This small molecule binds to this protein.
Small molecule (SMILES): Cn1ncc2cc(Nc3nc(N4CCC(O)CC4)nc4c3C(=O)N=CC4)ccc21

Sequence of chain 1.A:
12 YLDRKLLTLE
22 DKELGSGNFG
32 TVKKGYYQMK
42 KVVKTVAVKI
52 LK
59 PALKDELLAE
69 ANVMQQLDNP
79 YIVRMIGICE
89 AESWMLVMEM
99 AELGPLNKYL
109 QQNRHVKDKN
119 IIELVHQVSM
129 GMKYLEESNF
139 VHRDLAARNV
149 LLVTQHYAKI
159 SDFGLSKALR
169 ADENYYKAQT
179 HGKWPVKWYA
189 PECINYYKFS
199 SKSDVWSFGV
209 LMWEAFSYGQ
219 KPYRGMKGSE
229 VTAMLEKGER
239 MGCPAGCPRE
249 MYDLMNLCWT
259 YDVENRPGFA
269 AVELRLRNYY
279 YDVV

Binding-site contacts:
Ligand atom OAB contacts residue ALA48 of chain 1.A at 3.4 Å.
Ligand atom OAC contacts residue ARG146 of chain 1.A at 3.3 Å (salt-bridge).
Ligand atom CAW contacts residue PRO103 of chain 1.A at 3.6 Å (hydrophobic).
Ligand atom CAY contacts residue GLY102 of chain 1.A at 3.4 Å.
Ligand atom CAF contacts residue LEU149 of chain 1.A at 3.4 Å (hydrophobic).
Ligand atom NAR contacts residue GLU97 of chain 1.A at 2.9 Å (salt-bridge).
Ligand atom OAB contacts residue MET98 of chain 1.A at 2.9 Å.
Ligand atom NAQ contacts residue LEU25 of chain 1.A at 3.6 Å.
Ligand atom N3 contacts residue VAL33 of chain 1.A at 3.6 Å.
Ligand atom CAE contacts residue GLU100 of chain 1.A at 3.7 Å.
Ligand atom CAE contacts residue MET98 of chain 1.A at 3.0 Å (hydrophobic).
Ligand atom CAD contacts residue VAL81 of chain 1.A at 3.7 Å (hydrophobic).
Ligand atom C5 contacts residue ALA48 of chain 1.A at 3.7 Å (hydrophobic).
Ligand atom CAS contacts residue MET98 of chain 1.A at 3.4 Å (hydrophobic).
Ligand atom NAR contacts residue ALA48 of chain 1.A at 3.3 Å.
Ligand atom CAG contacts residue GLU100 of chain 1.A at 3.2 Å.
Ligand atom CAW contacts residue GLY102 of chain 1.A at 3.7 Å.
Ligand atom CAS contacts residue ALA99 of chain 1.A at 3.7 Å (hydrophobic).
Ligand atom CAH contacts residue LEU25 of chain 1.A at 3.6 Å (hydrophobic).
Ligand atom CAE contacts residue ALA99 of chain 1.A at 3.1 Å (hydrophobic).
Ligand atom CBA contacts residue SER27 of chain 1.A at 3.8 Å.
Ligand atom NAR contacts residue LEU149 of chain 1.A at 3.6 Å.
Ligand atom CAI contacts residue GLY102 of chain 1.A at 3.8 Å.
Ligand atom CAV contacts residue LEU149 of chain 1.A at 3.6 Å (hydrophobic).
Ligand atom CAV contacts residue ALA48 of chain 1.A at 3.2 Å (hydrophobic).
Ligand atom CAD contacts residue GLU97 of chain 1.A at 3.6 Å.
Ligand atom OAB contacts residue ALA99 of chain 1.A at 3.0 Å (h-bond).
Ligand atom NBB contacts residue VAL33 of chain 1.A at 3.5 Å.
Ligand atom CAH contacts residue PRO103 of chain 1.A at 3.4 Å (hydrophobic).
Ligand atom C5 contacts residue LEU149 of chain 1.A at 3.5 Å (hydrophobic).
Ligand atom CAM contacts residue VAL33 of chain 1.A at 3.8 Å (hydrophobic).
Ligand atom CAG contacts residue GLY102 of chain 1.A at 3.3 Å.
Ligand atom C2 contacts residue VAL33 of chain 1.A at 3.6 Å (hydrophobic).
Ligand atom CAE contacts residue GLY102 of chain 1.A at 3.5 Å.
Ligand atom C4 contacts residue LEU149 of chain 1.A at 3.3 Å (hydrophobic).
Ligand atom CAD contacts residue MET96 of chain 1.A at 3.8 Å (hydrophobic).
Ligand atom CAS contacts residue GLY102 of chain 1.A at 3.8 Å.
Ligand atom CAL contacts residue GLY26 of chain 1.A at 3.7 Å.
Ligand atom N1 contacts residue VAL33 of chain 1.A at 3.6 Å.
Ligand atom CAD contacts residue LEU149 of chain 1.A at 3.5 Å (hydrophobic).